Sequence of chain 1.A:
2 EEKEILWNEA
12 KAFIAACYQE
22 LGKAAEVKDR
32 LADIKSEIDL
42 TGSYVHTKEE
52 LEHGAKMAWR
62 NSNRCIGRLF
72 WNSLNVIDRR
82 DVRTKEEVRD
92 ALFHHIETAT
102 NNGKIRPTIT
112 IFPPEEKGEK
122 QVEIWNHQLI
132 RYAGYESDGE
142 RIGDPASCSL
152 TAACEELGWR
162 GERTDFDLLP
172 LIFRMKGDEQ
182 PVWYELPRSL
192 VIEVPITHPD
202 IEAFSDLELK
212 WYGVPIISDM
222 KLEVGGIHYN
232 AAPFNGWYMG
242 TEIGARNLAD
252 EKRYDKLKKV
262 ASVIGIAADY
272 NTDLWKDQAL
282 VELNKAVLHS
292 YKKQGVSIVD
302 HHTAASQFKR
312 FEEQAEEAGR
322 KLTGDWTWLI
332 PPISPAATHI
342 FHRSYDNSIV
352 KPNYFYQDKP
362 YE

This small molecule binds to this protein.
Small molecule (SMILES): CNCc1cc(OCc2ccc3ccc(N)nc3c2)ccc1Cl

Binding-site contacts:
Ligand atom C02 contacts residue HEM1 of chain 1.B at 3.7 Å.
Ligand atom C05 contacts residue HEM1 of chain 1.B at 3.6 Å.
Ligand atom C24 contacts residue HIS128 of chain 1.A at 3.7 Å.
Ligand atom C09 contacts residue GLU243 of chain 1.A at 3.6 Å.
Ligand atom O12 contacts residue ILE218 of chain 1.A at 3.2 Å.
Ligand atom N02 contacts residue HEM1 of chain 1.B at 3.7 Å.
Ligand atom C22 contacts residue HIS128 of chain 1.A at 3.5 Å.
Ligand atom N02 contacts residue GLU243 of chain 1.A at 3.0 Å (salt-bridge).
Ligand atom C06 contacts residue PHE235 of chain 1.A at 3.6 Å (hydrophobic).
Ligand atom C26 contacts residue HIS128 of chain 1.A at 3.7 Å.
Ligand atom C22 contacts residue MET221 of chain 1.A at 3.6 Å (hydrophobic).
Ligand atom C23 contacts residue HIS128 of chain 1.A at 3.5 Å.
Ligand atom C02 contacts residue TRP238 of chain 1.A at 3.8 Å (hydrophobic).
Ligand atom N02 contacts residue TRP238 of chain 1.A at 2.7 Å (h-bond).
Ligand atom C26 contacts residue HEM1 of chain 1.B at 3.1 Å.
Ligand atom C21 contacts residue HEM1 of chain 1.B at 3.3 Å.
Ligand atom C21 contacts residue HIS128 of chain 1.A at 3.5 Å.
Ligand atom C23 contacts residue ASP220 of chain 1.A at 3.8 Å.
Ligand atom C07 contacts residue HEM1 of chain 1.B at 3.5 Å.
Ligand atom C25 contacts residue HEM1 of chain 1.B at 3.6 Å.
Ligand atom N01 contacts residue GLU243 of chain 1.A at 2.8 Å (salt-bridge).
Ligand atom C08 contacts residue ILE218 of chain 1.A at 3.8 Å (hydrophobic).
Ligand atom C25 contacts residue HIS128 of chain 1.A at 3.8 Å.
Ligand atom C06 contacts residue ILE218 of chain 1.A at 3.5 Å (hydrophobic).
Ligand atom CL contacts residue LYS360 of chain 1.A at 3.7 Å.
Ligand atom N02 contacts residue TYR239 of chain 1.A at 3.8 Å.
Ligand atom C07 contacts residue ILE218 of chain 1.A at 3.3 Å (hydrophobic).
Ligand atom C08 contacts residue HEM1 of chain 1.B at 3.9 Å.
Ligand atom O12 contacts residue HEM1 of chain 1.B at 3.5 Å.
Ligand atom C04 contacts residue HEM1 of chain 1.B at 3.3 Å.
Ligand atom C25 contacts residue TYR357 of chain 1.A at 3.8 Å (hydrophobic).
Ligand atom C11 contacts residue HEM1 of chain 1.B at 3.5 Å.
Ligand atom C24 contacts residue TYR357 of chain 1.A at 3.5 Å (hydrophobic).
Ligand atom C21 contacts residue ILE218 of chain 1.A at 3.8 Å (hydrophobic).
Ligand atom C09 contacts residue HEM1 of chain 1.B at 3.4 Å.
Ligand atom C06 contacts residue HEM1 of chain 1.B at 3.3 Å.
Ligand atom C03 contacts residue HEM1 of chain 1.B at 3.1 Å.
Ligand atom C23 contacts residue TYR357 of chain 1.A at 3.5 Å (hydrophobic).
Ligand atom C02 contacts residue GLU243 of chain 1.A at 3.6 Å.
Ligand atom C10 contacts residue GLU243 of chain 1.A at 3.6 Å.